Sequence of chain 1.A:
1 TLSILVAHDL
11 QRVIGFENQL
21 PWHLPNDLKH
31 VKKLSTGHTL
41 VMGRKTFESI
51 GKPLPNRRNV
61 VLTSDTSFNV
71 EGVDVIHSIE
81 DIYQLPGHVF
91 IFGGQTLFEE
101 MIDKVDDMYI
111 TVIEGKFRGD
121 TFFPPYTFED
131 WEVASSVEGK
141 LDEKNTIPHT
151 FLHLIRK

A protein and the small-molecule ligand that binds it are described below.
Small molecule (SMILES): COc1cc(Cc2cnc(N)nc2N)cc(OC)c1OC

Binding-site contacts:
Ligand atom C8 contacts residue NDP1 of chain 1.B at 3.4 Å.
Ligand atom N7 contacts residue PHE92 of chain 1.A at 2.7 Å (h-bond).
Ligand atom O13 contacts residue LEU28 of chain 1.A at 3.4 Å.
Ligand atom C6 contacts residue LEU5 of chain 1.A at 3.5 Å (hydrophobic).
Ligand atom C11 contacts residue LEU28 of chain 1.A at 3.8 Å (hydrophobic).
Ligand atom N4 contacts residue ALA7 of chain 1.A at 3.4 Å.
Ligand atom N4 contacts residue ASP27 of chain 1.A at 2.9 Å (salt-bridge).
Ligand atom N7 contacts residue LEU5 of chain 1.A at 2.7 Å (h-bond).
Ligand atom N4 contacts residue THR111 of chain 1.A at 3.8 Å.
Ligand atom N2 contacts residue ASP27 of chain 1.A at 2.9 Å (salt-bridge).
Ligand atom C9 contacts residue PHE92 of chain 1.A at 3.6 Å (hydrophobic).
Ligand atom N4 contacts residue VAL6 of chain 1.A at 3.5 Å.
Ligand atom N5 contacts residue NDP1 of chain 1.B at 3.2 Å (h-bond).
Ligand atom C1 contacts residue LEU28 of chain 1.A at 3.8 Å (hydrophobic).
Ligand atom C6 contacts residue PHE92 of chain 1.A at 3.9 Å (hydrophobic).
Ligand atom C3 contacts residue VAL31 of chain 1.A at 3.4 Å (hydrophobic).
Ligand atom C11 contacts residue PHE92 of chain 1.A at 3.8 Å (hydrophobic).
Ligand atom C3 contacts residue VAL6 of chain 1.A at 3.9 Å (hydrophobic).
Ligand atom O19 contacts residue SER49 of chain 1.A at 3.7 Å.
Ligand atom C20 contacts residue SER49 of chain 1.A at 3.6 Å.
Ligand atom N4 contacts residue VAL31 of chain 1.A at 3.6 Å.
Ligand atom C15 contacts residue ILE50 of chain 1.A at 3.8 Å (hydrophobic).
Ligand atom C9 contacts residue NDP1 of chain 1.B at 3.4 Å.
Ligand atom C20 contacts residue NDP1 of chain 1.B at 2.9 Å.
Ligand atom N5 contacts residue VAL6 of chain 1.A at 3.4 Å.
Ligand atom C3 contacts residue ASP27 of chain 1.A at 3.4 Å.
Ligand atom C14 contacts residue LEU28 of chain 1.A at 3.3 Å (hydrophobic).
Ligand atom N5 contacts residue ALA7 of chain 1.A at 3.7 Å.
Ligand atom N2 contacts residue NDP1 of chain 1.B at 3.8 Å.
Ligand atom C3 contacts residue NDP1 of chain 1.B at 3.6 Å.
Ligand atom C6 contacts residue NDP1 of chain 1.B at 3.1 Å.
Ligand atom C3 contacts residue ALA7 of chain 1.A at 3.6 Å (hydrophobic).
Ligand atom N5 contacts residue LEU5 of chain 1.A at 3.5 Å (h-bond).
Ligand atom C18 contacts residue ILE50 of chain 1.A at 3.9 Å (hydrophobic).
Ligand atom C1 contacts residue NDP1 of chain 1.B at 3.8 Å.
Ligand atom N5 contacts residue VAL31 of chain 1.A at 3.8 Å.
Ligand atom C12 contacts residue LEU28 of chain 1.A at 3.8 Å (hydrophobic).
Ligand atom N2 contacts residue VAL31 of chain 1.A at 3.5 Å.
Ligand atom N7 contacts residue NDP1 of chain 1.B at 3.6 Å (h-bond).
Ligand atom O19 contacts residue LEU20 of chain 1.A at 3.9 Å.